Sequence of chain 1.D:
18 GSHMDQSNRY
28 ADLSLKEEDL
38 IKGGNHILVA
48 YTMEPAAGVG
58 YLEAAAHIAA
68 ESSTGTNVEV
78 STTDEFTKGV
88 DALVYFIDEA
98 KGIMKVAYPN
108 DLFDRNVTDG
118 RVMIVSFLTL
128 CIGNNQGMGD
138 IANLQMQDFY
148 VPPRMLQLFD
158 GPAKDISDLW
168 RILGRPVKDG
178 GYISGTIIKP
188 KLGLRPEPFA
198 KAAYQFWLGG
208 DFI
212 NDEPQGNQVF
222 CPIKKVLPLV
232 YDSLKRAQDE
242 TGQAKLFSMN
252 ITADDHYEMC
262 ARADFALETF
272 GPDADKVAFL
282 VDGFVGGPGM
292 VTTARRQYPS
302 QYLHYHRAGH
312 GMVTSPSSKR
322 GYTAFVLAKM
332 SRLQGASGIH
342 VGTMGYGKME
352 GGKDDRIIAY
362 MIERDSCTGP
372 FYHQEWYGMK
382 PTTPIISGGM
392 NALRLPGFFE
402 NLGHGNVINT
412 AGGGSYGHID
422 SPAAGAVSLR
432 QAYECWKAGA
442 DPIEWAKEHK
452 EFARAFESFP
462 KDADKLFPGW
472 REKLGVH

Binding-site contacts:
Ligand atom C3 contacts residue KCX211 of chain 1.D at 3.1 Å.
Ligand atom O6 contacts residue ASN131 of chain 1.E at 2.9 Å (h-bond).
Ligand atom O3 contacts residue MG1 of chain 1.N at 2.3 Å.
Ligand atom O3P contacts residue THR73 of chain 1.E at 3.6 Å (h-bond).
Ligand atom C3 contacts residue SER388 of chain 1.D at 3.4 Å.
Ligand atom O7 contacts residue ASN131 of chain 1.E at 3.5 Å (h-bond).
Ligand atom O7 contacts residue LYS349 of chain 1.D at 3.2 Å (salt-bridge).
Ligand atom O6 contacts residue MG1 of chain 1.N at 2.2 Å.
Ligand atom O2P contacts residue GLY413 of chain 1.D at 2.7 Å (h-bond).
Ligand atom O3 contacts residue ASN131 of chain 1.E at 3.4 Å (h-bond).
Ligand atom C contacts residue ASN131 of chain 1.E at 3.3 Å.
Ligand atom O6 contacts residue GLU214 of chain 1.D at 3.2 Å (salt-bridge).
Ligand atom O2P contacts residue GLY414 of chain 1.D at 3.6 Å (h-bond).
Ligand atom O7 contacts residue GLU68 of chain 1.E at 3.3 Å (salt-bridge).
Ligand atom O3 contacts residue HIS307 of chain 1.D at 3.0 Å (h-bond).
Ligand atom O3 contacts residue KCX211 of chain 1.D at 2.7 Å (h-bond).
Ligand atom O5P contacts residue HIS341 of chain 1.D at 2.8 Å (h-bond).
Ligand atom O3P contacts residue GLY390 of chain 1.D at 2.8 Å (h-bond).
Ligand atom C3 contacts residue MG1 of chain 1.N at 3.2 Å.
Ligand atom C4 contacts residue ASN131 of chain 1.E at 3.6 Å.
Ligand atom O2 contacts residue KCX211 of chain 1.D at 3.3 Å (h-bond).
Ligand atom O3 contacts residue GLU214 of chain 1.D at 3.1 Å (salt-bridge).
Ligand atom C5 contacts residue ASN131 of chain 1.E at 3.5 Å.
Ligand atom O6 contacts residue LYS188 of chain 1.D at 3.4 Å (salt-bridge).
Ligand atom O1P contacts residue THR73 of chain 1.E at 2.8 Å (h-bond).
Ligand atom O4P contacts residue ARG308 of chain 1.D at 3.1 Å (salt-bridge).
Ligand atom C2 contacts residue MG1 of chain 1.N at 3.0 Å.
Ligand atom O6P contacts residue ARG308 of chain 1.D at 3.3 Å (salt-bridge).
Ligand atom O5P contacts residue SER388 of chain 1.D at 3.2 Å (h-bond).
Ligand atom O1P contacts residue LYS186 of chain 1.D at 3.1 Å.
Ligand atom O2 contacts residue MG1 of chain 1.N at 2.4 Å.
Ligand atom O1 contacts residue LYS186 of chain 1.D at 3.3 Å (salt-bridge).
Ligand atom O2 contacts residue ILE184 of chain 1.D at 3.4 Å.
Ligand atom O1P contacts residue GLY414 of chain 1.D at 2.8 Å (h-bond).
Ligand atom O4 contacts residue SER388 of chain 1.D at 3.0 Å.
Ligand atom C contacts residue MG1 of chain 1.N at 2.9 Å.
Ligand atom O3P contacts residue LYS349 of chain 1.D at 2.9 Å (salt-bridge).
Ligand atom O2 contacts residue LYS186 of chain 1.D at 3.3 Å (salt-bridge).
Ligand atom O4 contacts residue GLY389 of chain 1.D at 2.9 Å (h-bond).
Ligand atom O1P contacts residue GLY413 of chain 1.D at 3.5 Å.

The protein below binds the small molecule below.
Small molecule (SMILES): O=C(O)[C@@](O)(COP(=O)(O)O)[C@H](O)[C@H](O)COP(=O)(O)O

Sequence of chain 1.E:
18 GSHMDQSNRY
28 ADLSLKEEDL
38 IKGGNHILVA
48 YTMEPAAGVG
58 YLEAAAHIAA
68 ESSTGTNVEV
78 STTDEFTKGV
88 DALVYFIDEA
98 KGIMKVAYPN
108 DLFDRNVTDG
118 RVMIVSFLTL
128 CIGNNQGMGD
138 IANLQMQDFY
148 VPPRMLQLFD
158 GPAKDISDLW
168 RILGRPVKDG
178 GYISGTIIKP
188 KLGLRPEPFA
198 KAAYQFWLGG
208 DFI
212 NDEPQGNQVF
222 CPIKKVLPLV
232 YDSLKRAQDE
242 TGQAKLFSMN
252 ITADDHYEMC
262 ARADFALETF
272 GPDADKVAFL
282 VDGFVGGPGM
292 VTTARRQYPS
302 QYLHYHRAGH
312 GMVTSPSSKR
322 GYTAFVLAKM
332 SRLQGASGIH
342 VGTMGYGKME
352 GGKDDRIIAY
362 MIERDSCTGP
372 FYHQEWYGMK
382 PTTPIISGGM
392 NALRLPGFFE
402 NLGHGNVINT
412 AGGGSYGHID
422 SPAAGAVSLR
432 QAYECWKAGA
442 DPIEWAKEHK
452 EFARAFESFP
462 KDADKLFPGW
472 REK